The small molecule below binds the protein below.
Small molecule (SMILES): Nc1ccn([C@@H]2O[C@H](CO[P](=O)(O)O[C@H]3[C@@H](O)[C@H](n4ccc(=O)[nH]c4=O)O[C@@H]3CO[P](=O)(O)O[C@H]3[C@@H](O)[C@H](n4ccc(=O)[nH]c4=O)O[C@@H]3CO[P](=O)(O)O[C@H]3[C@@H](O)[C@H](n4cnc5c(N)ncnc54)O[C@@H]3CO[P](=O)(O)O[C@H]3[C@@H](O)[C@H](n4cnc5c(N)ncnc54)O[C@@H]3CO[P](=O)(O)O[C@H]3[C@@H](O)[C@H](n4cnc5c(N)ncnc54)O[C@@H]3COP(=O)=O)[C@@H](O)[C@H]2O)c(=O)n1

Binding-site contacts:
Ligand atom OP2 contacts residue GLY82 of chain 1.G at 3.9 Å.

Sequence of chain 1.G:
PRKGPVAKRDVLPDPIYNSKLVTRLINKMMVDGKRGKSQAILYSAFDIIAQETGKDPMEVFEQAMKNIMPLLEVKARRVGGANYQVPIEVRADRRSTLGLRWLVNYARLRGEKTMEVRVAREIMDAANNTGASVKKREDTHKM